Binding-site contacts:
Ligand atom C8 contacts residue THR239 of chain 1.A at 3.8 Å.
Ligand atom N2 contacts residue ASN253 of chain 1.A at 2.9 Å (h-bond).
Ligand atom C2 contacts residue THR255 of chain 1.A at 3.8 Å.
Ligand atom O5 contacts residue ASN253 of chain 1.A at 2.4 Å (h-bond).
Ligand atom C4 contacts residue ASN253 of chain 1.A at 4.2 Å.
Ligand atom C1 contacts residue ASN253 of chain 1.A at 1.4 Å.
Ligand atom C5 contacts residue THR255 of chain 1.A at 3.4 Å.
Ligand atom N2 contacts residue THR255 of chain 1.A at 4.0 Å.
Ligand atom C1 contacts residue THR255 of chain 1.A at 3.1 Å.
Ligand atom O5 contacts residue THR255 of chain 1.A at 3.1 Å (h-bond).
Ligand atom O7 contacts residue ASN253 of chain 1.A at 3.8 Å.
Ligand atom C3 contacts residue ASN253 of chain 1.A at 3.8 Å.
Ligand atom C4 contacts residue THR255 of chain 1.A at 4.1 Å.
Ligand atom C5 contacts residue ASN253 of chain 1.A at 3.6 Å.
Ligand atom C6 contacts residue THR255 of chain 1.A at 4.0 Å.
Ligand atom C2 contacts residue ASN253 of chain 1.A at 2.5 Å.
Ligand atom C3 contacts residue THR255 of chain 1.A at 3.7 Å.
Ligand atom C8 contacts residue MET240 of chain 1.A at 3.6 Å (hydrophobic).
Ligand atom O6 contacts residue THR255 of chain 1.A at 4.5 Å.
Ligand atom C7 contacts residue ASN253 of chain 1.A at 3.6 Å.
Ligand atom C7 contacts residue MET240 of chain 1.A at 4.5 Å (hydrophobic).

A protein and the small-molecule ligand that binds it are described below.
Small molecule (SMILES): CC(=O)N[C@@H]1[C@@H](O)[C@H](O)[C@@H](CO)O[C@H]1O

Sequence of chain 1.A:
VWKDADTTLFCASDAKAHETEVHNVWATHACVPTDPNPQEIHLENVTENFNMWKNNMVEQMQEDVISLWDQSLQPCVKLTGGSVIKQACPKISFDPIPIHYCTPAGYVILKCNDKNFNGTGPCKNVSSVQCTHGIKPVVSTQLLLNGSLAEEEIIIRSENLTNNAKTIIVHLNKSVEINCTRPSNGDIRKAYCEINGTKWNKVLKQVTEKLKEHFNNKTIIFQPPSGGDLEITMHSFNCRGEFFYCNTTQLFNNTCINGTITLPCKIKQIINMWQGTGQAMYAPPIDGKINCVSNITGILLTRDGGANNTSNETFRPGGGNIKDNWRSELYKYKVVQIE